The small molecule below binds the protein below.
Small molecule (SMILES): NCCNC(=O)N1CCC[C@H](C(=O)Nc2ccc(Cl)c(F)c2)C1

Sequence of chain 1.A:
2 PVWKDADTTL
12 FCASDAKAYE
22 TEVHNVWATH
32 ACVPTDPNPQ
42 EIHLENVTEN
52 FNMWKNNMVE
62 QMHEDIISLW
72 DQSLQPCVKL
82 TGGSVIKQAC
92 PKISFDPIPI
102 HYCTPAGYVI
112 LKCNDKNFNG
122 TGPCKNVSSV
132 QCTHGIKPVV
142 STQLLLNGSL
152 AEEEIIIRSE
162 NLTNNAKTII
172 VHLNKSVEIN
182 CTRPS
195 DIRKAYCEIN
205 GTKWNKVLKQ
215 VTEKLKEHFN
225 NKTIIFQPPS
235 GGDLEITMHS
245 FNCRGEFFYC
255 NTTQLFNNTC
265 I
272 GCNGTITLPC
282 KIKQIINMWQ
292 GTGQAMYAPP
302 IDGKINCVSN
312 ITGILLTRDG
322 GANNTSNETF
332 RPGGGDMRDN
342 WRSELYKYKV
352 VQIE

Binding-site contacts:
Ligand atom N04 contacts residue ASP337 of chain 1.A at 3.8 Å.
Ligand atom C16 contacts residue PHE251 of chain 1.A at 4.0 Å (hydrophobic).
Ligand atom C07 contacts residue GLY336 of chain 1.A at 3.4 Å.
Ligand atom N01 contacts residue GLY335 of chain 1.A at 3.7 Å.
Ligand atom CL1 contacts residue ASN246 of chain 1.A at 3.6 Å.
Ligand atom C19 contacts residue ASN288 of chain 1.A at 3.6 Å.
Ligand atom F15 contacts residue SER244 of chain 1.A at 3.2 Å.
Ligand atom N11 contacts residue MET289 of chain 1.A at 3.8 Å.
Ligand atom C09 contacts residue GLU239 of chain 1.A at 3.9 Å.
Ligand atom N04 contacts residue GLY336 of chain 1.A at 3.1 Å.
Ligand atom C12 contacts residue TRP290 of chain 1.A at 3.6 Å (hydrophobic).
Ligand atom N11 contacts residue TRP290 of chain 1.A at 3.4 Å (h-bond).
Ligand atom C03 contacts residue GLY336 of chain 1.A at 3.9 Å.
Ligand atom C18 contacts residue PHE251 of chain 1.A at 3.3 Å (hydrophobic).
Ligand atom C09 contacts residue ASN288 of chain 1.A at 3.6 Å.
Ligand atom F15 contacts residue THR143 of chain 1.A at 3.7 Å.
Ligand atom C19 contacts residue TRP290 of chain 1.A at 3.8 Å (hydrophobic).
Ligand atom C12 contacts residue ASN288 of chain 1.A at 3.6 Å.
Ligand atom N11 contacts residue ASN288 of chain 1.A at 2.8 Å (h-bond).
Ligand atom C02 contacts residue GLY336 of chain 1.A at 3.6 Å.
Ligand atom C08 contacts residue ASN288 of chain 1.A at 3.7 Å.
Ligand atom C20 contacts residue ASN288 of chain 1.A at 3.8 Å.
Ligand atom C12 contacts residue GLU239 of chain 1.A at 3.8 Å.
Ligand atom CL1 contacts residue PHE251 of chain 1.A at 3.7 Å.
Ligand atom C02 contacts residue ASP337 of chain 1.A at 3.1 Å.
Ligand atom F15 contacts residue VAL141 of chain 1.A at 3.9 Å.
Ligand atom O10 contacts residue GLY336 of chain 1.A at 3.8 Å.
Ligand atom F15 contacts residue PHE245 of chain 1.A at 3.9 Å.
Ligand atom C16 contacts residue VAL141 of chain 1.A at 3.9 Å (hydrophobic).
Ligand atom C14 contacts residue SER244 of chain 1.A at 3.7 Å.
Ligand atom C09 contacts residue TRP290 of chain 1.A at 3.6 Å (hydrophobic).
Ligand atom C08 contacts residue TRP290 of chain 1.A at 3.8 Å (hydrophobic).
Ligand atom F15 contacts residue SER142 of chain 1.A at 3.1 Å.
Ligand atom C08 contacts residue MET289 of chain 1.A at 3.8 Å (hydrophobic).
Ligand atom N01 contacts residue ASP337 of chain 1.A at 3.7 Å.
Ligand atom C14 contacts residue VAL141 of chain 1.A at 4.0 Å (hydrophobic).
Ligand atom C21 contacts residue ASN288 of chain 1.A at 3.9 Å.
Ligand atom N11 contacts residue GLU239 of chain 1.A at 3.7 Å.
Ligand atom CL1 contacts residue VAL141 of chain 1.A at 3.8 Å.
Ligand atom CL1 contacts residue PHE245 of chain 1.A at 3.3 Å.